A protein and the small-molecule ligand that binds it are described below.
Small molecule (SMILES): COC[C@@H](C)N

Binding-site contacts:
Ligand atom C09 contacts residue THR296 of chain 1.B at 3.7 Å.
Ligand atom N04 contacts residue THR296 of chain 1.B at 4.0 Å.
Ligand atom N04 contacts residue ASN290 of chain 1.B at 4.1 Å.
Ligand atom N04 contacts residue ASN292 of chain 1.B at 4.2 Å.
Ligand atom C08 contacts residue LEU90 of chain 1.B at 4.3 Å (hydrophobic).
Ligand atom N04 contacts residue ASP87 of chain 1.B at 4.1 Å.
Ligand atom N04 contacts residue LYS293 of chain 1.B at 4.2 Å.
Ligand atom N04 contacts residue ALA291 of chain 1.B at 4.5 Å.
Ligand atom C15 contacts residue LEU90 of chain 1.B at 3.7 Å (hydrophobic).
Ligand atom O02 contacts residue TYR310 of chain 1.B at 4.3 Å.
Ligand atom C15 contacts residue TYR310 of chain 1.B at 4.3 Å (hydrophobic).
Ligand atom C09 contacts residue TYR310 of chain 1.B at 4.4 Å (hydrophobic).
Ligand atom C15 contacts residue ASN290 of chain 1.B at 4.0 Å.
Ligand atom N04 contacts residue LEU90 of chain 1.B at 4.0 Å.
Ligand atom C07 contacts residue TYR310 of chain 1.B at 4.2 Å (hydrophobic).

Sequence of chain 1.B:
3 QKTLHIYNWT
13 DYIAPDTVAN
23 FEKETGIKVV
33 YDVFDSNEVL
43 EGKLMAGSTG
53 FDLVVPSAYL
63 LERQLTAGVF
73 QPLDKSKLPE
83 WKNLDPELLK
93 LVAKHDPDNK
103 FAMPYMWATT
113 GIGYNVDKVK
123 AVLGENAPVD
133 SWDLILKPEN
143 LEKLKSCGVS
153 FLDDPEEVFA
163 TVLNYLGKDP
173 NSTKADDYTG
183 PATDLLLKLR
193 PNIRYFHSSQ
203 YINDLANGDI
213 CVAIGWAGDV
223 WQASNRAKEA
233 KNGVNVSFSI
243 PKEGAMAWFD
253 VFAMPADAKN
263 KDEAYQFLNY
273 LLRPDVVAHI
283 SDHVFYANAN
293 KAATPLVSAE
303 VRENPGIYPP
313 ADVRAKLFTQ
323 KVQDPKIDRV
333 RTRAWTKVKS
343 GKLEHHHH